Sequence of chain 1.C:
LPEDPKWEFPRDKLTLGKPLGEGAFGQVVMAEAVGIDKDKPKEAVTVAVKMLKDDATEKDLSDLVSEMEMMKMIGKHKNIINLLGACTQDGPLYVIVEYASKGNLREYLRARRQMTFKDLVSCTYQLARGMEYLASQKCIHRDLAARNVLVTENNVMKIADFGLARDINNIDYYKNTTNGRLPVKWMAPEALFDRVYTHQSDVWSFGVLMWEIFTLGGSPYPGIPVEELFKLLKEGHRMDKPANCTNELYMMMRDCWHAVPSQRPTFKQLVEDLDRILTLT

Sequence of chain 1.D:
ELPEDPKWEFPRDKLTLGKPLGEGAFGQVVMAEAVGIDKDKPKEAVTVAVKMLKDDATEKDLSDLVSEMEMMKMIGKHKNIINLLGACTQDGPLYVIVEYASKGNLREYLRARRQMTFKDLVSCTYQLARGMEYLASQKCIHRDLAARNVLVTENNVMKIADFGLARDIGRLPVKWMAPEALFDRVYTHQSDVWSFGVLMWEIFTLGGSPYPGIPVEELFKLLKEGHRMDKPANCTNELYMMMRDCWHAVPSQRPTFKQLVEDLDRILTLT

A protein and the small-molecule ligand that binds it are described below.
Small molecule (SMILES): Nc1ncnc2c1ncn2[C@@H]1O[C@H](CO[P](=O)(O)O[P](=O)(O)CP(=O)(O)O)[C@@H](O)[C@H]1O

Binding-site contacts:
Ligand atom N6 contacts residue VAL120 of chain 1.C at 3.9 Å.
Ligand atom O2A contacts residue VAL51 of chain 1.C at 4.0 Å.
Ligand atom C5' contacts residue GLY44 of chain 1.C at 4.1 Å.
Ligand atom O2B contacts residue GLU45 of chain 1.C at 3.8 Å.
Ligand atom C3B contacts residue ASP200 of chain 1.C at 3.9 Å.
Ligand atom C5' contacts residue VAL51 of chain 1.C at 3.6 Å (hydrophobic).
Ligand atom O1B contacts residue GLY46 of chain 1.C at 4.0 Å.
Ligand atom O4' contacts residue LEU43 of chain 1.C at 3.8 Å.
Ligand atom N7 contacts residue VAL51 of chain 1.C at 3.8 Å.
Ligand atom PB contacts residue ASP200 of chain 1.C at 4.2 Å.
Ligand atom O3G contacts residue ARG186 of chain 1.C at 3.7 Å.
Ligand atom C4' contacts residue GLY44 of chain 1.C at 4.1 Å.
Ligand atom O2' contacts residue ASN127 of chain 1.C at 3.8 Å.
Ligand atom O2B contacts residue ALA47 of chain 1.C at 4.2 Å.
Ligand atom N6 contacts residue ALA71 of chain 1.C at 3.7 Å.
Ligand atom N6 contacts residue ALA123 of chain 1.C at 4.1 Å.
Ligand atom O3G contacts residue ASP78 of chain 1.D at 3.9 Å.
Ligand atom O2G contacts residue ARG186 of chain 1.C at 3.6 Å.
Ligand atom C3B contacts residue ASN187 of chain 1.C at 3.9 Å.
Ligand atom C8 contacts residue VAL51 of chain 1.C at 3.5 Å (hydrophobic).
Ligand atom PB contacts residue GLY46 of chain 1.C at 4.1 Å.
Ligand atom N6 contacts residue GLU121 of chain 1.C at 3.0 Å (salt-bridge).
Ligand atom N1 contacts residue ALA123 of chain 1.C at 3.2 Å (h-bond).
Ligand atom C2 contacts residue ALA123 of chain 1.C at 3.0 Å (hydrophobic).
Ligand atom C6 contacts residue ALA123 of chain 1.C at 4.1 Å (hydrophobic).
Ligand atom C6 contacts residue ALA71 of chain 1.C at 4.0 Å (hydrophobic).
Ligand atom O2A contacts residue LYS73 of chain 1.C at 3.5 Å.
Ligand atom O2B contacts residue GLY46 of chain 1.C at 3.1 Å.
Ligand atom N3 contacts residue ALA123 of chain 1.C at 4.1 Å.
Ligand atom N1 contacts residue TYR122 of chain 1.C at 4.0 Å.
Ligand atom N1 contacts residue LEU189 of chain 1.C at 3.9 Å.
Ligand atom C5 contacts residue VAL51 of chain 1.C at 4.1 Å (hydrophobic).
Ligand atom N6 contacts residue LEU189 of chain 1.C at 3.5 Å.
Ligand atom N7 contacts residue LEU189 of chain 1.C at 3.9 Å.
Ligand atom O4' contacts residue VAL51 of chain 1.C at 3.7 Å.
Ligand atom O1B contacts residue ALA47 of chain 1.C at 3.4 Å (h-bond).
Ligand atom C5 contacts residue LEU189 of chain 1.C at 3.5 Å (hydrophobic).
Ligand atom C4 contacts residue LEU189 of chain 1.C at 4.1 Å (hydrophobic).
Ligand atom O3A contacts residue ASP200 of chain 1.C at 3.5 Å (salt-bridge).
Ligand atom C6 contacts residue LEU189 of chain 1.C at 3.4 Å (hydrophobic).